This protein binds this small molecule.
Small molecule (SMILES): OC[C@H]1O[C@H](O[C@H]2[C@H](O)[C@@H](O)[C@@H](O[C@H]3[C@H](O)[C@@H](O)[C@@H](O[C@H]4[C@H](O)[C@@H](O)[C@@H](O)O[C@@H]4CO)O[C@@H]3CO)O[C@@H]2CO)[C@H](O)[C@@H](O)[C@@H]1O

Sequence of chain 1.A:
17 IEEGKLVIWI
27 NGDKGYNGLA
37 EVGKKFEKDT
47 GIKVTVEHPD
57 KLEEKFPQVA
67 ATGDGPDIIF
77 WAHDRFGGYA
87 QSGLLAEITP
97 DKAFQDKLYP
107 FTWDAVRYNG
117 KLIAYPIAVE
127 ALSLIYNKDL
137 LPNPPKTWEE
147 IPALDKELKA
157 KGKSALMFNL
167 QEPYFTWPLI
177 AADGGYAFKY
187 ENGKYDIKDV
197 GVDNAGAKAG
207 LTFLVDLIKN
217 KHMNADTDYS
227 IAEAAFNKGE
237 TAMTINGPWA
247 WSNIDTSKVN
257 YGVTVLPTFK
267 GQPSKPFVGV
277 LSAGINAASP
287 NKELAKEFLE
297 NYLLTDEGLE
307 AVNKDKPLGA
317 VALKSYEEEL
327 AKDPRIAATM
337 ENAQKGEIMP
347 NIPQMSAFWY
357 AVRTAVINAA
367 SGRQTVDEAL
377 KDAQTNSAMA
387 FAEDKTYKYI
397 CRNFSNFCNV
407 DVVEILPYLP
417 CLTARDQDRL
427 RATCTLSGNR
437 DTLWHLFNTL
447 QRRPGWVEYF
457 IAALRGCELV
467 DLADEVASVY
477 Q

Binding-site contacts:
Ligand atom O3 contacts residue TRP77 of chain 1.A at 3.0 Å (h-bond).
Ligand atom O6 contacts residue PRO169 of chain 1.A at 3.2 Å.
Ligand atom C2 contacts residue GLU59 of chain 1.A at 3.5 Å.
Ligand atom O3 contacts residue ALA78 of chain 1.A at 3.4 Å.
Ligand atom O3 contacts residue ARG81 of chain 1.A at 2.7 Å (salt-bridge).
Ligand atom O3 contacts residue GLU126 of chain 1.A at 3.6 Å (salt-bridge).
Ligand atom O3 contacts residue ASP80 of chain 1.A at 2.6 Å (salt-bridge).
Ligand atom O2 contacts residue LYS30 of chain 1.A at 2.7 Å (salt-bridge).
Ligand atom O2 contacts residue ARG81 of chain 1.A at 2.9 Å (salt-bridge).
Ligand atom O2 contacts residue GLU59 of chain 1.A at 2.6 Å (salt-bridge).
Ligand atom C1 contacts residue TYR170 of chain 1.A at 3.5 Å (hydrophobic).
Ligand atom O5 contacts residue TYR356 of chain 1.A at 3.2 Å.
Ligand atom C2 contacts residue ASP80 of chain 1.A at 3.3 Å.
Ligand atom O6 contacts residue ARG359 of chain 1.A at 3.4 Å.
Ligand atom O5 contacts residue TRP355 of chain 1.A at 3.2 Å.
Ligand atom O1 contacts residue LYS30 of chain 1.A at 3.1 Å (salt-bridge).
Ligand atom C2 contacts residue GLU126 of chain 1.A at 3.4 Å.
Ligand atom O2 contacts residue ASP80 of chain 1.A at 2.7 Å (salt-bridge).
Ligand atom O3 contacts residue LYS57 of chain 1.A at 3.4 Å.
Ligand atom C1 contacts residue TRP355 of chain 1.A at 3.5 Å (hydrophobic).
Ligand atom O6 contacts residue GLU168 of chain 1.A at 2.6 Å (salt-bridge).
Ligand atom O2 contacts residue TRP77 of chain 1.A at 3.6 Å (h-bond).
Ligand atom C1 contacts residue GLU60 of chain 1.A at 3.2 Å.
Ligand atom O1 contacts residue ASP29 of chain 1.A at 2.7 Å (salt-bridge).
Ligand atom C3 contacts residue GLU59 of chain 1.A at 3.2 Å.
Ligand atom O6 contacts residue TYR170 of chain 1.A at 3.2 Å (h-bond).
Ligand atom O3 contacts residue TYR356 of chain 1.A at 3.5 Å (h-bond).
Ligand atom O5 contacts residue TYR170 of chain 1.A at 3.3 Å.
Ligand atom O3 contacts residue GLU59 of chain 1.A at 2.6 Å (salt-bridge).
Ligand atom C6 contacts residue GLU168 of chain 1.A at 3.4 Å.
Ligand atom C1 contacts residue GLU59 of chain 1.A at 3.4 Å.
Ligand atom C3 contacts residue ASP80 of chain 1.A at 3.5 Å.
Ligand atom O2 contacts residue GLU126 of chain 1.A at 2.6 Å (salt-bridge).
Ligand atom C2 contacts residue TRP245 of chain 1.A at 3.6 Å (hydrophobic).
Ligand atom C1 contacts residue ASP29 of chain 1.A at 3.4 Å.
Ligand atom O2 contacts residue ALA78 of chain 1.A at 3.2 Å.
Ligand atom C3 contacts residue TRP77 of chain 1.A at 3.5 Å (hydrophobic).
Ligand atom O4 contacts residue GLU59 of chain 1.A at 3.4 Å (salt-bridge).
Ligand atom O5 contacts residue GLU60 of chain 1.A at 3.1 Å (salt-bridge).
Ligand atom C1 contacts residue TRP245 of chain 1.A at 3.5 Å (hydrophobic).